Sequence of chain 1.B:
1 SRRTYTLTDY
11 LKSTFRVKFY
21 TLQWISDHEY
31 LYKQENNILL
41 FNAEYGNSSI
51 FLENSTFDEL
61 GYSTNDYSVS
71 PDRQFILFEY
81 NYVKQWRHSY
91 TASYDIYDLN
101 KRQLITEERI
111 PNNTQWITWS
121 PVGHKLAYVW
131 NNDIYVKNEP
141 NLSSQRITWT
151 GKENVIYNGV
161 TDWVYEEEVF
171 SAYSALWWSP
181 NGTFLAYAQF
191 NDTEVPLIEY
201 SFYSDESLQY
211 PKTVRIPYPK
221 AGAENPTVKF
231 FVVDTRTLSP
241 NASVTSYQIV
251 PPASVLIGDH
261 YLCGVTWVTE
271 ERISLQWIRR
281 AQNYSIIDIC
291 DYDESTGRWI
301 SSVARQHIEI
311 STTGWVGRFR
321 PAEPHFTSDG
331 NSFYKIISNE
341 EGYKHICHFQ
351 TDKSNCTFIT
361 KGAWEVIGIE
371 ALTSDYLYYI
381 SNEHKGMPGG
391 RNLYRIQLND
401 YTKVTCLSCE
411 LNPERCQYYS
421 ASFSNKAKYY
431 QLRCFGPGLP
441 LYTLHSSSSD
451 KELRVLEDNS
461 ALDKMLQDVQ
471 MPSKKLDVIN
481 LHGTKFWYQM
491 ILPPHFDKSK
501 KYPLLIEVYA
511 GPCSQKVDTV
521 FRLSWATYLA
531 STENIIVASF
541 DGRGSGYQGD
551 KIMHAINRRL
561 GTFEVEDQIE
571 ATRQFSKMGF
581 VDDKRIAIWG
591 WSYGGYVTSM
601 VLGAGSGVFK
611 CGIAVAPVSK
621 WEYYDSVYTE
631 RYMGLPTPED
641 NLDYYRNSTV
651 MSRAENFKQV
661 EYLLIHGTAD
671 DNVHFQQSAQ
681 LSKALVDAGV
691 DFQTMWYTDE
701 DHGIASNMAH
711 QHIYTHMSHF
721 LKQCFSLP

Binding-site contacts:
Ligand atom C1 contacts residue ASN42 of chain 1.B at 4.2 Å.
Ligand atom C1 contacts residue ASN47 of chain 1.B at 1.5 Å.
Ligand atom C1 contacts residue TYR45 of chain 1.B at 4.4 Å (hydrophobic).
Ligand atom C3 contacts residue ASN47 of chain 1.B at 3.8 Å.
Ligand atom N2 contacts residue ASN47 of chain 1.B at 2.9 Å (h-bond).
Ligand atom C4 contacts residue ASN47 of chain 1.B at 4.2 Å.
Ligand atom C8 contacts residue SER48 of chain 1.B at 3.3 Å.
Ligand atom C2 contacts residue ASN47 of chain 1.B at 2.4 Å.
Ligand atom C7 contacts residue SER49 of chain 1.B at 4.0 Å.
Ligand atom O5 contacts residue ASN47 of chain 1.B at 2.4 Å (h-bond).
Ligand atom C7 contacts residue SER48 of chain 1.B at 4.3 Å.
Ligand atom C5 contacts residue ASN42 of chain 1.B at 4.4 Å.
Ligand atom C6 contacts residue TYR45 of chain 1.B at 3.2 Å (hydrophobic).
Ligand atom C5 contacts residue TYR45 of chain 1.B at 3.6 Å (hydrophobic).
Ligand atom O7 contacts residue SER49 of chain 1.B at 3.7 Å.
Ligand atom O7 contacts residue ASN47 of chain 1.B at 3.9 Å.
Ligand atom C8 contacts residue ASN47 of chain 1.B at 3.1 Å.
Ligand atom O5 contacts residue TYR45 of chain 1.B at 3.7 Å.
Ligand atom O7 contacts residue SER48 of chain 1.B at 4.3 Å.
Ligand atom C8 contacts residue LEU40 of chain 1.B at 3.9 Å (hydrophobic).
Ligand atom C5 contacts residue ASN47 of chain 1.B at 3.7 Å.
Ligand atom C8 contacts residue SER49 of chain 1.B at 3.7 Å.
Ligand atom O6 contacts residue TYR45 of chain 1.B at 4.2 Å.
Ligand atom C7 contacts residue ASN47 of chain 1.B at 3.1 Å.

A protein and the small-molecule ligand that binds it are described below.
Small molecule (SMILES): CC(=O)N[C@@H]1[C@@H](O)[C@H](O)[C@@H](CO)O[C@H]1O